Sequence of chain 1.A:
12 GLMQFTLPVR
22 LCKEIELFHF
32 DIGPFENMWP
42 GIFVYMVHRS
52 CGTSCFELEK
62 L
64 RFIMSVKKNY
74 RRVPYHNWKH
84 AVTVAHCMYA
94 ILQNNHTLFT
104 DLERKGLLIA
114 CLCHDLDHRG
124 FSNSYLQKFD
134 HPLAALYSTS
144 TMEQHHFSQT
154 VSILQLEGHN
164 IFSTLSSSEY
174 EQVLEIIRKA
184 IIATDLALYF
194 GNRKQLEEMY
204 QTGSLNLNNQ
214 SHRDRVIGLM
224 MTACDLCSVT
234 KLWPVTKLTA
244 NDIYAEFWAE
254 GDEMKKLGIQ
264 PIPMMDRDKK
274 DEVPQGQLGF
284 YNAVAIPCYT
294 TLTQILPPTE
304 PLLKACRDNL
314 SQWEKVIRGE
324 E

Binding-site contacts:
Ligand atom N7 contacts residue PHE283 of chain 1.A at 3.2 Å.
Ligand atom C15 contacts residue PRO266 of chain 1.A at 3.7 Å (hydrophobic).
Ligand atom N20 contacts residue MET267 of chain 1.A at 3.5 Å (h-bond).
Ligand atom C23 contacts residue TYR247 of chain 1.A at 3.6 Å (hydrophobic).
Ligand atom C11 contacts residue PHE250 of chain 1.A at 3.5 Å (hydrophobic).
Ligand atom C6 contacts residue PHE283 of chain 1.A at 3.4 Å (hydrophobic).
Ligand atom C14 contacts residue VAL276 of chain 1.A at 3.5 Å (hydrophobic).
Ligand atom C3 contacts residue PHE283 of chain 1.A at 3.7 Å (hydrophobic).
Ligand atom C8 contacts residue PHE283 of chain 1.A at 3.6 Å (hydrophobic).
Ligand atom C12 contacts residue GLY279 of chain 1.A at 3.6 Å.
Ligand atom C21 contacts residue GLY279 of chain 1.A at 3.4 Å.
Ligand atom N22 contacts residue GLY279 of chain 1.A at 3.7 Å.
Ligand atom C25 contacts residue TYR247 of chain 1.A at 3.5 Å (hydrophobic).
Ligand atom C25 contacts residue PHE250 of chain 1.A at 3.7 Å (hydrophobic).
Ligand atom C1 contacts residue ILE246 of chain 1.A at 3.4 Å (hydrophobic).
Ligand atom C14 contacts residue GLU275 of chain 1.A at 3.5 Å.
Ligand atom C1 contacts residue VAL232 of chain 1.A at 3.6 Å (hydrophobic).
Ligand atom C17 contacts residue MET267 of chain 1.A at 3.6 Å (hydrophobic).
Ligand atom N22 contacts residue MET267 of chain 1.A at 3.4 Å.
Ligand atom C15 contacts residue LYS272 of chain 1.A at 3.6 Å.
Ligand atom C18 contacts residue MET267 of chain 1.A at 3.4 Å (hydrophobic).
Ligand atom C23 contacts residue PHE283 of chain 1.A at 3.6 Å (hydrophobic).
Ligand atom C15 contacts residue GLU275 of chain 1.A at 3.4 Å.
Ligand atom C4 contacts residue ILE246 of chain 1.A at 3.5 Å (hydrophobic).
Ligand atom C25 contacts residue MET267 of chain 1.A at 3.6 Å (hydrophobic).
Ligand atom N20 contacts residue GLY279 of chain 1.A at 3.6 Å (h-bond).
Ligand atom C21 contacts residue TYR247 of chain 1.A at 3.5 Å (hydrophobic).
Ligand atom C13 contacts residue VAL276 of chain 1.A at 3.8 Å (hydrophobic).
Ligand atom N22 contacts residue TYR247 of chain 1.A at 2.7 Å (h-bond).
Ligand atom C12 contacts residue MET267 of chain 1.A at 3.6 Å (hydrophobic).
Ligand atom N10 contacts residue GLN280 of chain 1.A at 3.1 Å (h-bond).
Ligand atom C16 contacts residue MET267 of chain 1.A at 3.6 Å (hydrophobic).
Ligand atom C13 contacts residue TYR247 of chain 1.A at 3.6 Å (hydrophobic).
Ligand atom C16 contacts residue PRO266 of chain 1.A at 3.4 Å (hydrophobic).
Ligand atom C19 contacts residue MET267 of chain 1.A at 3.6 Å (hydrophobic).
Ligand atom C21 contacts residue MET267 of chain 1.A at 3.6 Å (hydrophobic).
Ligand atom C2 contacts residue ILE246 of chain 1.A at 3.8 Å (hydrophobic).
Ligand atom C3 contacts residue LEU229 of chain 1.A at 3.8 Å (hydrophobic).
Ligand atom C18 contacts residue GLY279 of chain 1.A at 3.4 Å.
Ligand atom C5 contacts residue PHE283 of chain 1.A at 3.7 Å (hydrophobic).

The protein below binds the small molecule below.
Small molecule (SMILES): Cc1nc2ccccc2nc1CCc1nc(-c2ccccc2)cn1C